Sequence of chain 1.G:
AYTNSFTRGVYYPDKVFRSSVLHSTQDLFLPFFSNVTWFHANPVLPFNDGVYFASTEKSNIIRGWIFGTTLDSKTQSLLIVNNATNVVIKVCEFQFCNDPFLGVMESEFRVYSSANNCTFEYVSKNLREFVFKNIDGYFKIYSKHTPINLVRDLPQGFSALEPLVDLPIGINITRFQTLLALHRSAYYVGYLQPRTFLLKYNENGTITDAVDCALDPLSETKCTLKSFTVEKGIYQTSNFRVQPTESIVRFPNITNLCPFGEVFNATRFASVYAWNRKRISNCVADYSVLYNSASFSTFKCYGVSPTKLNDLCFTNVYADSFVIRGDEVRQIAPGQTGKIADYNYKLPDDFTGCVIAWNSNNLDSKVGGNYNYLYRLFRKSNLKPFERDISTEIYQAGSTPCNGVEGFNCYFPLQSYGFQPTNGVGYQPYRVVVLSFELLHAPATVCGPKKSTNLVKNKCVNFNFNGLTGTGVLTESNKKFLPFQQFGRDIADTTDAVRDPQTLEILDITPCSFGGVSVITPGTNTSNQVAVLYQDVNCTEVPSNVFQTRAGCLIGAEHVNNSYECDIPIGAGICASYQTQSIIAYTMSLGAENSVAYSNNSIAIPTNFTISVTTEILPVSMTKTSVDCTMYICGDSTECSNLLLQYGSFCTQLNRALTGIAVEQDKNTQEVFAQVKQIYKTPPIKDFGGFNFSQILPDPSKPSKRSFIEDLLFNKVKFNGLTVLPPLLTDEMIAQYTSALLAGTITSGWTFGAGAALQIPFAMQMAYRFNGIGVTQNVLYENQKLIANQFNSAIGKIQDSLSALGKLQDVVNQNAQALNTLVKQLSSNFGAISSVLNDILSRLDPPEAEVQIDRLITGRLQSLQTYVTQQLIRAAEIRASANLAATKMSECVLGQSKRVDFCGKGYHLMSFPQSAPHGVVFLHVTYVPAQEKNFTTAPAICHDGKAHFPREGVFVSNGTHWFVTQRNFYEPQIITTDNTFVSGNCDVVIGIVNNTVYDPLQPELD

A protein and the small-molecule ligand that binds it are described below.
Small molecule (SMILES): CC(=O)N[C@H]1[C@H](O[C@H]2[C@H](O)[C@@H](NC(C)=O)CO[C@@H]2CO)O[C@H](CO)[C@@H](O)[C@@H]1O

Binding-site contacts:
Ligand atom C7 contacts residue ASN1074 of chain 1.G at 3.6 Å.
Ligand atom C5 contacts residue ALA706 of chain 1.G at 3.7 Å (hydrophobic).
Ligand atom N2 contacts residue ASN1074 of chain 1.G at 2.9 Å (h-bond).
Ligand atom C6 contacts residue ALA706 of chain 1.G at 4.3 Å (hydrophobic).
Ligand atom C3 contacts residue ASN1074 of chain 1.G at 3.8 Å.
Ligand atom C8 contacts residue GLU1072 of chain 1.G at 3.3 Å.
Ligand atom C8 contacts residue ASN1074 of chain 1.G at 4.1 Å.
Ligand atom C4 contacts residue ALA706 of chain 1.G at 4.4 Å (hydrophobic).
Ligand atom C1 contacts residue ASN1074 of chain 1.G at 1.4 Å.
Ligand atom O4 contacts residue ALA706 of chain 1.G at 4.1 Å.
Ligand atom O7 contacts residue ASN1074 of chain 1.G at 3.8 Å.
Ligand atom C5 contacts residue ASN1074 of chain 1.G at 3.6 Å.
Ligand atom C4 contacts residue ASN1074 of chain 1.G at 4.2 Å.
Ligand atom C8 contacts residue LYS1073 of chain 1.G at 4.3 Å.
Ligand atom O5 contacts residue ASN1074 of chain 1.G at 2.3 Å (h-bond).
Ligand atom C2 contacts residue ASN1074 of chain 1.G at 2.5 Å.